A small-molecule ligand and the protein it binds are described below.
Small molecule (SMILES): CC(=O)N[C@@H]1[C@@H](O)[C@H](O)[C@@H](CO)O[C@H]1O

Binding-site contacts:
Ligand atom O5 contacts residue ASN6 of chain 1.E at 2.4 Å (h-bond).
Ligand atom O5 contacts residue TYR22 of chain 1.E at 4.2 Å.
Ligand atom C5 contacts residue ASN6 of chain 1.E at 3.7 Å.
Ligand atom C8 contacts residue GLU111 of chain 1.E at 3.7 Å.
Ligand atom C6 contacts residue THR8 of chain 1.E at 4.1 Å.
Ligand atom N2 contacts residue GLU111 of chain 1.E at 4.0 Å.
Ligand atom C7 contacts residue ILE94 of chain 1.E at 3.9 Å (hydrophobic).
Ligand atom O6 contacts residue VAL20 of chain 1.E at 4.3 Å.
Ligand atom C2 contacts residue ASN6 of chain 1.E at 2.4 Å.
Ligand atom N2 contacts residue ILE94 of chain 1.E at 4.0 Å.
Ligand atom C1 contacts residue THR8 of chain 1.E at 3.6 Å.
Ligand atom C7 contacts residue ASN6 of chain 1.E at 3.3 Å.
Ligand atom C7 contacts residue GLU111 of chain 1.E at 4.4 Å.
Ligand atom C3 contacts residue ASN6 of chain 1.E at 3.8 Å.
Ligand atom C5 contacts residue THR8 of chain 1.E at 3.7 Å.
Ligand atom O7 contacts residue ASN6 of chain 1.E at 3.3 Å (h-bond).
Ligand atom N2 contacts residue ASN6 of chain 1.E at 2.9 Å (h-bond).
Ligand atom O5 contacts residue THR8 of chain 1.E at 3.4 Å (h-bond).
Ligand atom C7 contacts residue LYS4 of chain 1.E at 4.1 Å.
Ligand atom C6 contacts residue VAL20 of chain 1.E at 4.3 Å (hydrophobic).
Ligand atom C4 contacts residue ASN6 of chain 1.E at 4.2 Å.
Ligand atom O7 contacts residue LYS4 of chain 1.E at 3.0 Å (salt-bridge).
Ligand atom C8 contacts residue ILE94 of chain 1.E at 3.5 Å (hydrophobic).
Ligand atom O6 contacts residue TYR22 of chain 1.E at 3.2 Å.
Ligand atom C6 contacts residue TYR22 of chain 1.E at 4.3 Å (hydrophobic).
Ligand atom C1 contacts residue ASN6 of chain 1.E at 1.4 Å.

Sequence of chain 1.E:
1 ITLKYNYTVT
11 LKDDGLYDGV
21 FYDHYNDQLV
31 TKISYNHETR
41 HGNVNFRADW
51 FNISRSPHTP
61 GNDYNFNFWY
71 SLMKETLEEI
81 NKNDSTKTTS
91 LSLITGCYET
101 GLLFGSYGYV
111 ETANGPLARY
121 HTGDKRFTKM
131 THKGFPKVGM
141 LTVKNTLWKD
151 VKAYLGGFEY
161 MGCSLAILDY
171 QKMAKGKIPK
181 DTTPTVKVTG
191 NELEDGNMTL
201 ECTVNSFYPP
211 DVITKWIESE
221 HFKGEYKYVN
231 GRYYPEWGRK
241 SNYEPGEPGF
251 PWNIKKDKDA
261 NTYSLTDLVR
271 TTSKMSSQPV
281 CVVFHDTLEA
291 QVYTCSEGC